The small molecule below binds the protein below.
Small molecule (SMILES): CN(C)CCC(=O)Nc1cccc(-c2c(-c3ccccc3)oc3ncnc(N[C@H](CO)c4ccccc4)c23)c1

Binding-site contacts:
Ligand atom C4 contacts residue MET100 of chain 1.A at 3.8 Å (hydrophobic).
Ligand atom C contacts residue ASP162 of chain 1.A at 3.7 Å.
Ligand atom C7 contacts residue GLN98 of chain 1.A at 3.2 Å.
Ligand atom C14 contacts residue PRO101 of chain 1.A at 3.4 Å (hydrophobic).
Ligand atom N32 contacts residue ASN149 of chain 1.A at 3.5 Å (h-bond).
Ligand atom C15 contacts residue GLY103 of chain 1.A at 3.7 Å.
Ligand atom O3 contacts residue MET100 of chain 1.A at 3.3 Å (h-bond).
Ligand atom O33 contacts residue PHE30 of chain 1.A at 3.4 Å.
Ligand atom C34 contacts residue PHE30 of chain 1.A at 3.7 Å (hydrophobic).
Ligand atom N6 contacts residue MET100 of chain 1.A at 3.0 Å (h-bond).
Ligand atom C18 contacts residue ALA50 of chain 1.A at 3.7 Å (hydrophobic).
Ligand atom C19 contacts residue THR97 of chain 1.A at 3.4 Å.
Ligand atom C7 contacts residue THR97 of chain 1.A at 3.8 Å.
Ligand atom C7 contacts residue ALA50 of chain 1.A at 3.5 Å (hydrophobic).
Ligand atom N6 contacts residue ALA50 of chain 1.A at 3.6 Å.
Ligand atom C14 contacts residue LEU25 of chain 1.A at 3.8 Å (hydrophobic).
Ligand atom N6 contacts residue GLN98 of chain 1.A at 3.6 Å.
Ligand atom C30 contacts residue ASN149 of chain 1.A at 3.7 Å.
Ligand atom C12 contacts residue GLY103 of chain 1.A at 3.8 Å.
Ligand atom N6 contacts residue LEU151 of chain 1.A at 3.8 Å.
Ligand atom C23 contacts residue VAL33 of chain 1.A at 3.6 Å (hydrophobic).
Ligand atom N32 contacts residue ASP162 of chain 1.A at 3.6 Å (salt-bridge).
Ligand atom C7 contacts residue LEU151 of chain 1.A at 3.5 Å (hydrophobic).
Ligand atom C34 contacts residue ASP162 of chain 1.A at 3.0 Å.
Ligand atom C10 contacts residue GLY103 of chain 1.A at 3.8 Å.
Ligand atom C5 contacts residue LEU151 of chain 1.A at 3.6 Å (hydrophobic).
Ligand atom C14 contacts residue GLY103 of chain 1.A at 3.7 Å.
Ligand atom N8 contacts residue LEU151 of chain 1.A at 3.3 Å.
Ligand atom C30 contacts residue ARG148 of chain 1.A at 3.6 Å.
Ligand atom C15 contacts residue MET100 of chain 1.A at 3.6 Å (hydrophobic).
Ligand atom C20 contacts residue LYS52 of chain 1.A at 3.5 Å.
Ligand atom C20 contacts residue LEU95 of chain 1.A at 3.8 Å (hydrophobic).
Ligand atom C19 contacts residue LYS52 of chain 1.A at 3.5 Å.
Ligand atom C35 contacts residue ASN149 of chain 1.A at 3.7 Å.
Ligand atom C11 contacts residue GLY103 of chain 1.A at 3.8 Å.
Ligand atom O contacts residue ASP162 of chain 1.A at 2.5 Å (salt-bridge).
Ligand atom C9 contacts residue LEU151 of chain 1.A at 3.3 Å (hydrophobic).
Ligand atom C20 contacts residue THR97 of chain 1.A at 3.4 Å.
Ligand atom C19 contacts residue ALA50 of chain 1.A at 3.7 Å (hydrophobic).
Ligand atom C13 contacts residue GLY103 of chain 1.A at 3.8 Å.

Sequence of chain 1.A:
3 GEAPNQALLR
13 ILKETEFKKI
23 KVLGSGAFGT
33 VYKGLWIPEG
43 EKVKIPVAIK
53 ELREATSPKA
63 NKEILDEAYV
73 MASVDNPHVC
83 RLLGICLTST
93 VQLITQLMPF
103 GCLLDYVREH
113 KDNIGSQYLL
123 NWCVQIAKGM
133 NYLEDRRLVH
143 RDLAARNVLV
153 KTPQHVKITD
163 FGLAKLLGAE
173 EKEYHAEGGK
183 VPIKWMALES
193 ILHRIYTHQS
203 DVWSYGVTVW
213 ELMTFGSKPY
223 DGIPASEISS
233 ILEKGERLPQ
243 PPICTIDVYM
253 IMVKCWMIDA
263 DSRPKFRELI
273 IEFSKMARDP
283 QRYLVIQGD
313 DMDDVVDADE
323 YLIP